This protein binds this small molecule.
Small molecule (SMILES): C[C@@H](O)[C@@H](C)O

Sequence of chain 7.C:
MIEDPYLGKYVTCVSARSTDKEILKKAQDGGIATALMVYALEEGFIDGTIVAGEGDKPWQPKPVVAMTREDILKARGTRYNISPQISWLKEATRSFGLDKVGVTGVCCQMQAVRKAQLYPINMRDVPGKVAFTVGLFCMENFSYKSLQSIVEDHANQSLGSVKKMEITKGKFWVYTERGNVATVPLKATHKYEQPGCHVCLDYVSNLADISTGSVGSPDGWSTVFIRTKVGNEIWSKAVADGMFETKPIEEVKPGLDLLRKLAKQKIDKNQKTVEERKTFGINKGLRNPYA

Sequence of chain 7.A:
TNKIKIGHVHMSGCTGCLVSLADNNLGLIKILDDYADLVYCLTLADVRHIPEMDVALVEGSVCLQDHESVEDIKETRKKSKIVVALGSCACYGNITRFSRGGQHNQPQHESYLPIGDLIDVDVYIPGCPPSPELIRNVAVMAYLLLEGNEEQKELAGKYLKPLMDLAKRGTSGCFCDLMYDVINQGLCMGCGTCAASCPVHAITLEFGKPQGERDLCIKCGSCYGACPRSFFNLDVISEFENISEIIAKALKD

Binding-site contacts:
Ligand atom C3 contacts residue SER87 of chain 7.C at 4.2 Å.
Ligand atom O6 contacts residue SER87 of chain 7.C at 3.0 Å (h-bond).
Ligand atom C3 contacts residue LEU205 of chain 7.A at 4.5 Å (hydrophobic).
Ligand atom O6 contacts residue PRO84 of chain 7.C at 4.2 Å.
Ligand atom O5 contacts residue BU31 of chain 7.L at 3.8 Å.
Ligand atom C2 contacts residue SER87 of chain 7.C at 4.4 Å.
Ligand atom O6 contacts residue PRO63 of chain 7.C at 4.4 Å.
Ligand atom O6 contacts residue TRP88 of chain 7.C at 4.3 Å.
Ligand atom C1 contacts residue LEU205 of chain 7.A at 2.9 Å (hydrophobic).
Ligand atom C2 contacts residue THR204 of chain 7.A at 4.4 Å.
Ligand atom C2 contacts residue LEU205 of chain 7.A at 3.8 Å (hydrophobic).
Ligand atom C4 contacts residue LEU205 of chain 7.A at 3.3 Å (hydrophobic).
Ligand atom C1 contacts residue THR204 of chain 7.A at 3.5 Å.